Sequence of chain 1.B:
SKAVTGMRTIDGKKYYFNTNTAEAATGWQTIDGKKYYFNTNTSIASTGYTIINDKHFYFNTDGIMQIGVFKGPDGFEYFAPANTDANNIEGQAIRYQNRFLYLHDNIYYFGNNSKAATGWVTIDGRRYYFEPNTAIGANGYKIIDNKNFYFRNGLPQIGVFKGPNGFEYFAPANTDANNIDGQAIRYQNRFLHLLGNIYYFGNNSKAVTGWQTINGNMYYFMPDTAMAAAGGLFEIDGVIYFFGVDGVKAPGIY

Binding-site contacts:
Ligand atom C6 contacts residue GLU168 of chain 1.B at 3.3 Å.
Ligand atom C3 contacts residue LYS206 of chain 1.B at 3.8 Å.
Ligand atom C3 contacts residue ASN204 of chain 1.B at 3.9 Å.
Ligand atom C4 contacts residue ASN204 of chain 1.B at 3.5 Å.
Ligand atom C6 contacts residue ASN203 of chain 1.B at 3.7 Å.
Ligand atom O6 contacts residue ARG186 of chain 1.B at 3.2 Å.
Ligand atom C4 contacts residue ILE185 of chain 1.B at 3.9 Å (hydrophobic).
Ligand atom O7 contacts residue ASN204 of chain 1.B at 3.8 Å.
Ligand atom O6 contacts residue ASN203 of chain 1.B at 2.8 Å (h-bond).
Ligand atom C4 contacts residue ALA184 of chain 1.B at 3.8 Å (hydrophobic).
Ligand atom O5 contacts residue SER205 of chain 1.B at 3.9 Å.
Ligand atom C6 contacts residue SER205 of chain 1.B at 3.9 Å.
Ligand atom C2 contacts residue ASN204 of chain 1.B at 3.6 Å.
Ligand atom C1 contacts residue ALA184 of chain 1.B at 3.9 Å (hydrophobic).
Ligand atom O6 contacts residue ARG186 of chain 1.B at 3.7 Å.
Ligand atom O3 contacts residue LYS206 of chain 1.B at 2.7 Å (salt-bridge).
Ligand atom C2 contacts residue LYS206 of chain 1.B at 4.0 Å.
Ligand atom O7 contacts residue LYS206 of chain 1.B at 3.5 Å (salt-bridge).
Ligand atom O6 contacts residue SER205 of chain 1.B at 2.9 Å (h-bond).
Ligand atom O5 contacts residue ASN203 of chain 1.B at 3.9 Å.
Ligand atom O2 contacts residue ARG186 of chain 1.B at 2.9 Å (salt-bridge).
Ligand atom O6 contacts residue GLU168 of chain 1.B at 3.5 Å.
Ligand atom O6 contacts residue GLN188 of chain 1.B at 3.7 Å.
Ligand atom O6 contacts residue ASN204 of chain 1.B at 3.2 Å.
Ligand atom C6 contacts residue ARG186 of chain 1.B at 3.7 Å.
Ligand atom C5 contacts residue ILE185 of chain 1.B at 3.7 Å (hydrophobic).
Ligand atom O1 contacts residue ASN204 of chain 1.B at 3.4 Å.
Ligand atom O2 contacts residue ASN146 of chain 1.B at 3.0 Å (h-bond).
Ligand atom O3 contacts residue ASN204 of chain 1.B at 3.9 Å.
Ligand atom O5 contacts residue LYS206 of chain 1.B at 3.7 Å.
Ligand atom C3 contacts residue ARG186 of chain 1.B at 3.9 Å.
Ligand atom O6 contacts residue SER205 of chain 1.B at 2.8 Å (h-bond).
Ligand atom C1 contacts residue ASN204 of chain 1.B at 4.0 Å.
Ligand atom O3 contacts residue ASN146 of chain 1.B at 3.5 Å (h-bond).
Ligand atom O2 contacts residue LYS147 of chain 1.B at 3.8 Å.
Ligand atom O6 contacts residue LYS206 of chain 1.B at 2.8 Å (salt-bridge).
Ligand atom C5 contacts residue SER205 of chain 1.B at 3.9 Å.
Ligand atom C6 contacts residue LYS206 of chain 1.B at 3.6 Å.
Ligand atom O4 contacts residue ASN148 of chain 1.B at 3.2 Å (h-bond).
Ligand atom O5 contacts residue ASN204 of chain 1.B at 3.4 Å.

This small molecule binds to this protein.
Small molecule (SMILES): CC(=O)N[C@@H]1[C@@H](O)[C@H](O[C@@H]2O[C@H](CO)[C@H](O)[C@H](O[C@H]3O[C@H](CO)[C@H](O)[C@H](O)[C@H]3O)[C@H]2O)[C@@H](CO)O[C@H]1O